Sequence of chain 1.D:
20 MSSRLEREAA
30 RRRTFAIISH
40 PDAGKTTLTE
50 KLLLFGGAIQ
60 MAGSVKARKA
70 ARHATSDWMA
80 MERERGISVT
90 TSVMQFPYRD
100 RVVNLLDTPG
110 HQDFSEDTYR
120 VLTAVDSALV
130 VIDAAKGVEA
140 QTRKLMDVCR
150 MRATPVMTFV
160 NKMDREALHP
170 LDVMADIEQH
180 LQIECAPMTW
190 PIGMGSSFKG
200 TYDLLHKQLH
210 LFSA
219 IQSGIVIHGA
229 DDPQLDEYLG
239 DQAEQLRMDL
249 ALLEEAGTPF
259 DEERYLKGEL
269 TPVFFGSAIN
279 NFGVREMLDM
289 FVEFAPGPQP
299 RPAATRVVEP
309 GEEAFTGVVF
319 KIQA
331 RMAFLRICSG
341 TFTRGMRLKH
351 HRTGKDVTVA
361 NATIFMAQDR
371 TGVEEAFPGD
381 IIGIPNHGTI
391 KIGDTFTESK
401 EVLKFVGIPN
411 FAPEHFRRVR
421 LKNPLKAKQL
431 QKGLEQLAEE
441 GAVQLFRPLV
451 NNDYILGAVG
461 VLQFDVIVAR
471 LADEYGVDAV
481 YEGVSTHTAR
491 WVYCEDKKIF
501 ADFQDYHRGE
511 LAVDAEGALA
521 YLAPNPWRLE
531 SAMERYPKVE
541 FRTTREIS

This small molecule binds to this protein.
Small molecule (SMILES): Nc1nc2c(ncn2[C@@H]2O[C@H](CO[P](=O)(O)OP(=O)(O)O)[C@@H](O[P](=O)(O)OP(=O)(O)O)[C@H]2O)c(=O)[nH]1

Binding-site contacts:
Ligand atom O1A contacts residue LYS44 of chain 1.D at 3.6 Å.
Ligand atom O3B contacts residue THR45 of chain 1.D at 2.8 Å (h-bond).
Ligand atom O4' contacts residue LYS161 of chain 1.D at 3.4 Å (salt-bridge).
Ligand atom O1A contacts residue GLY43 of chain 1.D at 3.1 Å.
Ligand atom C5' contacts residue ASP41 of chain 1.D at 3.5 Å.
Ligand atom O6 contacts residue ILE277 of chain 1.D at 3.1 Å (h-bond).
Ligand atom O1A contacts residue THR46 of chain 1.D at 2.7 Å (h-bond).
Ligand atom O5' contacts residue GLY43 of chain 1.D at 3.7 Å.
Ligand atom C8 contacts residue THR46 of chain 1.D at 3.3 Å.
Ligand atom O6 contacts residue SER275 of chain 1.D at 3.4 Å.
Ligand atom O2' contacts residue LYS68 of chain 1.D at 3.3 Å (salt-bridge).
Ligand atom C6 contacts residue LYS161 of chain 1.D at 3.6 Å.
Ligand atom O3A contacts residue GLY43 of chain 1.D at 3.0 Å (h-bond).
Ligand atom C6 contacts residue ILE277 of chain 1.D at 3.2 Å (hydrophobic).
Ligand atom O2B contacts residue ALA42 of chain 1.D at 3.3 Å (h-bond).
Ligand atom C2 contacts residue ASP163 of chain 1.D at 3.4 Å.
Ligand atom O6 contacts residue ASN160 of chain 1.D at 3.1 Å (h-bond).
Ligand atom O3A contacts residue ASP41 of chain 1.D at 3.6 Å.
Ligand atom O2D contacts residue LYS68 of chain 1.D at 2.8 Å (salt-bridge).
Ligand atom N1 contacts residue ILE277 of chain 1.D at 3.1 Å.
Ligand atom O6 contacts residue LYS161 of chain 1.D at 3.6 Å (salt-bridge).
Ligand atom C5 contacts residue ILE277 of chain 1.D at 3.5 Å (hydrophobic).
Ligand atom O1B contacts residue HIS110 of chain 1.D at 3.0 Å (h-bond).
Ligand atom O2B contacts residue GLY43 of chain 1.D at 3.2 Å (h-bond).
Ligand atom N7 contacts residue ASN160 of chain 1.D at 3.2 Å (h-bond).
Ligand atom C2 contacts residue ILE277 of chain 1.D at 3.6 Å (hydrophobic).
Ligand atom N2 contacts residue ASP163 of chain 1.D at 2.7 Å (salt-bridge).
Ligand atom PA contacts residue GLY43 of chain 1.D at 3.6 Å.
Ligand atom O3A contacts residue LYS44 of chain 1.D at 3.5 Å (salt-bridge).
Ligand atom C2' contacts residue LYS68 of chain 1.D at 3.8 Å.
Ligand atom O2B contacts residue ASP41 of chain 1.D at 3.3 Å (salt-bridge).
Ligand atom PB contacts residue LYS44 of chain 1.D at 3.7 Å.
Ligand atom O2B contacts residue LYS44 of chain 1.D at 3.2 Å (salt-bridge).
Ligand atom O6 contacts residue ALA276 of chain 1.D at 3.0 Å (h-bond).
Ligand atom C5 contacts residue ASN160 of chain 1.D at 3.6 Å.
Ligand atom O1A contacts residue THR45 of chain 1.D at 3.2 Å (h-bond).
Ligand atom N1 contacts residue ASP163 of chain 1.D at 3.1 Å (salt-bridge).
Ligand atom O1B contacts residue ASP41 of chain 1.D at 2.9 Å (salt-bridge).
Ligand atom N2 contacts residue ARG164 of chain 1.D at 3.6 Å.
Ligand atom PB contacts residue ASP41 of chain 1.D at 3.6 Å.